Sequence of chain 1.E:
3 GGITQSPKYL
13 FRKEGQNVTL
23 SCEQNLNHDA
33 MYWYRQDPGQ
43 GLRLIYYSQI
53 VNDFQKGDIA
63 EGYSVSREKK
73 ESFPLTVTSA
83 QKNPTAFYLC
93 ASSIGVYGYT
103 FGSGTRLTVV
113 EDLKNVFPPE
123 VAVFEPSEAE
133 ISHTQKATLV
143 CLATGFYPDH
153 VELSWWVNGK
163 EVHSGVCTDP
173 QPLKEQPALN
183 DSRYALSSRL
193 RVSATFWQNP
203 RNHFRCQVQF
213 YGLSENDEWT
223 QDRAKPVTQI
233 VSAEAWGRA

A protein and the small-molecule ligand that binds it are described below.
Small molecule (SMILES): CC[C@H](C)[C@H](NC(=O)C[NH3+])C(=O)N[C@@H](CC(C)C)C(=O)NCC(=O)N[C@@H](Cc1ccccc1)C(=O)N[C@H](C(=O)N[C@@H](Cc1ccccc1)C(=O)N[C@H](C(=O)N[C@@H](CC(C)C)C(=O)O)[C@@H](C)O)C(C)C

Sequence of chain 1.A:
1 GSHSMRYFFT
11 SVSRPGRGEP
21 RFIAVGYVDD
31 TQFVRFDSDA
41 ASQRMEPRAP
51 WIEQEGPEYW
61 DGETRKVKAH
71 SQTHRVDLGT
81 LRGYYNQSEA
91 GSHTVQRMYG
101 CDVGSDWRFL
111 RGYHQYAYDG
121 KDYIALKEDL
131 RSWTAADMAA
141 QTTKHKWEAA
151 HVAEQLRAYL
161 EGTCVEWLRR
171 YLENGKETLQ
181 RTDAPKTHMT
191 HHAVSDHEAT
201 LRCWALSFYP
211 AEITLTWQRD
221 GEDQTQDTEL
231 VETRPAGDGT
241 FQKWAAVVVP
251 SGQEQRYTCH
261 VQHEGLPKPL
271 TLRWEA

Binding-site contacts:
Ligand atom CA contacts residue ALA99 of chain 1.D at 3.3 Å (hydrophobic).
Ligand atom O contacts residue TYR159 of chain 1.A at 2.6 Å (h-bond).
Ligand atom CA contacts residue TYR99 of chain 1.A at 3.5 Å (hydrophobic).
Ligand atom CB contacts residue TYR99 of chain 1.A at 3.2 Å (hydrophobic).
Ligand atom N contacts residue ASP77 of chain 1.A at 2.9 Å (salt-bridge).
Ligand atom O contacts residue TRP147 of chain 1.A at 2.9 Å (h-bond).
Ligand atom O contacts residue LYS146 of chain 1.A at 3.2 Å (salt-bridge).
Ligand atom O contacts residue LYS146 of chain 1.A at 2.9 Å (salt-bridge).
Ligand atom N contacts residue ALA99 of chain 1.D at 3.2 Å (h-bond).
Ligand atom CA contacts residue GLY101 of chain 1.D at 3.2 Å.
Ligand atom CA contacts residue TYR7 of chain 1.A at 3.3 Å (hydrophobic).
Ligand atom CA contacts residue GLU63 of chain 1.A at 3.3 Å.
Ligand atom O contacts residue THR73 of chain 1.A at 3.0 Å.
Ligand atom O contacts residue GLN51 of chain 1.E at 3.3 Å (h-bond).
Ligand atom CD1 contacts residue LEU81 of chain 1.A at 3.4 Å (hydrophobic).
Ligand atom CD2 contacts residue TRP147 of chain 1.A at 3.4 Å (hydrophobic).
Ligand atom CG2 contacts residue TYR7 of chain 1.A at 3.3 Å (hydrophobic).
Ligand atom O contacts residue HIS70 of chain 1.A at 3.0 Å.
Ligand atom CG contacts residue TYR104 of chain 1.D at 3.5 Å (hydrophobic).
Ligand atom OXT contacts residue TYR84 of chain 1.A at 2.9 Å (h-bond).
Ligand atom OXT contacts residue THR143 of chain 1.A at 2.7 Å (h-bond).
Ligand atom CG2 contacts residue ILE52 of chain 1.E at 3.2 Å (hydrophobic).
Ligand atom OG1 contacts residue ASP31 of chain 1.E at 2.9 Å (salt-bridge).
Ligand atom N contacts residue TYR99 of chain 1.A at 2.8 Å (h-bond).
Ligand atom O contacts residue LYS66 of chain 1.A at 3.0 Å (salt-bridge).
Ligand atom N contacts residue TRP167 of chain 1.A at 3.4 Å.
Ligand atom CD1 contacts residue VAL67 of chain 1.A at 3.4 Å (hydrophobic).
Ligand atom O contacts residue LYS66 of chain 1.A at 3.4 Å.
Ligand atom N contacts residue TYR171 of chain 1.A at 2.7 Å (h-bond).
Ligand atom CG2 contacts residue ASP31 of chain 1.E at 3.2 Å.
Ligand atom N contacts residue ALA99 of chain 1.D at 2.8 Å (h-bond).
Ligand atom N contacts residue TYR7 of chain 1.A at 2.8 Å (h-bond).
Ligand atom CG1 contacts residue GLU63 of chain 1.A at 3.5 Å.
Ligand atom CD2 contacts residue TYR159 of chain 1.A at 3.5 Å (hydrophobic).
Ligand atom N contacts residue ASP31 of chain 1.E at 3.5 Å (salt-bridge).
Ligand atom CA contacts residue ASP77 of chain 1.A at 3.4 Å.
Ligand atom CB contacts residue TYR104 of chain 1.D at 3.5 Å (hydrophobic).
Ligand atom OG1 contacts residue LYS146 of chain 1.A at 2.6 Å (salt-bridge).
Ligand atom N contacts residue GLU63 of chain 1.A at 3.0 Å (salt-bridge).
Ligand atom CD1 contacts residue LEU156 of chain 1.A at 3.5 Å (hydrophobic).

Sequence of chain 1.D:
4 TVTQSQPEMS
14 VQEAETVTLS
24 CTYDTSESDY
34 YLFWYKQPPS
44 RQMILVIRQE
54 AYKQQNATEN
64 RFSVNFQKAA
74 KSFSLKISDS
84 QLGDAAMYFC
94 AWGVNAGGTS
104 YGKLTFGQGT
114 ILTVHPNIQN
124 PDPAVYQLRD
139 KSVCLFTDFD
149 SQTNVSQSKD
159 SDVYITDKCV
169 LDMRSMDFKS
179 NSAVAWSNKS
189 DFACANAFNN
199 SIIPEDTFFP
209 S